Binding-site contacts:
Ligand atom O2P contacts residue BTB1 of chain 1.C at 3.6 Å (h-bond).
Ligand atom C6 contacts residue ARG45 of chain 1.A at 3.2 Å.
Ligand atom N6 contacts residue ARG45 of chain 1.A at 3.5 Å (salt-bridge).
Ligand atom C3' contacts residue ARG46 of chain 1.A at 3.5 Å.
Ligand atom C5 contacts residue ARG45 of chain 1.A at 3.6 Å.
Ligand atom N7 contacts residue ARG46 of chain 1.A at 3.7 Å.
Ligand atom N3 contacts residue TRP77 of chain 1.A at 3.4 Å.
Ligand atom C8 contacts residue ARG46 of chain 1.A at 3.7 Å.
Ligand atom N3 contacts residue BTB1 of chain 1.C at 3.6 Å (h-bond).
Ligand atom C4' contacts residue ARG15 of chain 1.A at 3.7 Å.
Ligand atom P1 contacts residue ARG20 of chain 1.A at 3.8 Å.
Ligand atom O3' contacts residue ARG46 of chain 1.A at 3.7 Å.
Ligand atom C4 contacts residue TRP77 of chain 1.A at 3.4 Å (hydrophobic).
Ligand atom C4 contacts residue ARG46 of chain 1.A at 3.6 Å.
Ligand atom N1 contacts residue ARG45 of chain 1.A at 3.2 Å (salt-bridge).
Ligand atom C8 contacts residue TRP77 of chain 1.A at 3.6 Å (hydrophobic).
Ligand atom C6 contacts residue GLY47 of chain 1.A at 3.8 Å.
Ligand atom C2 contacts residue TRP77 of chain 1.A at 3.4 Å (hydrophobic).
Ligand atom N6 contacts residue ARG46 of chain 1.A at 3.2 Å.
Ligand atom O3' contacts residue GLU17 of chain 1.A at 2.7 Å (salt-bridge).
Ligand atom N6 contacts residue GLY47 of chain 1.A at 2.7 Å (h-bond).
Ligand atom O1P contacts residue ARG20 of chain 1.A at 2.8 Å (salt-bridge).
Ligand atom C2 contacts residue ARG45 of chain 1.A at 3.7 Å.
Ligand atom N9 contacts residue ARG46 of chain 1.A at 3.7 Å.
Ligand atom N9 contacts residue TRP77 of chain 1.A at 3.4 Å.
Ligand atom O3P contacts residue BTB1 of chain 1.C at 2.5 Å (h-bond).
Ligand atom C5 contacts residue TRP77 of chain 1.A at 3.4 Å (hydrophobic).
Ligand atom C4' contacts residue GLU17 of chain 1.A at 3.6 Å.
Ligand atom O2P contacts residue GLY16 of chain 1.A at 3.2 Å (h-bond).
Ligand atom O2P contacts residue ARG15 of chain 1.A at 2.7 Å (salt-bridge).
Ligand atom P1 contacts residue BTB1 of chain 1.C at 3.6 Å.
Ligand atom N6 contacts residue TRP77 of chain 1.A at 3.5 Å.
Ligand atom O2' contacts residue ARG15 of chain 1.A at 3.2 Å (salt-bridge).
Ligand atom C6 contacts residue TRP77 of chain 1.A at 3.3 Å (hydrophobic).
Ligand atom N1 contacts residue TRP77 of chain 1.A at 3.4 Å.
Ligand atom C3' contacts residue GLU17 of chain 1.A at 3.6 Å.
Ligand atom N7 contacts residue TRP77 of chain 1.A at 3.4 Å.
Ligand atom O2P contacts residue GLU17 of chain 1.A at 2.8 Å (salt-bridge).
Ligand atom P1 contacts residue ARG15 of chain 1.A at 3.7 Å.
Ligand atom C5 contacts residue ARG46 of chain 1.A at 3.6 Å.

This small molecule binds to this protein.
Small molecule (SMILES): Nc1ncnc2c1ncn2[C@@H]1O[C@H](COP(=O)(O)O)[C@@H](O)[C@H]1OP(=O)(O)O

Sequence of chain 1.A:
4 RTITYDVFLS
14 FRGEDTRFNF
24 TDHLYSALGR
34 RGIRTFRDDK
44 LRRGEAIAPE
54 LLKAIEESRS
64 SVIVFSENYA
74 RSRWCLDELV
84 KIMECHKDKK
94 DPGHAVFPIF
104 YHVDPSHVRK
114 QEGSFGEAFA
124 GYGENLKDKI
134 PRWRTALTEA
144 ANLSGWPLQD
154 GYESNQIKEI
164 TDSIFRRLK